The protein below binds the small molecule below.
Small molecule (SMILES): CC(C)C[C@H](NC(=O)[C@H](C)N)C(=O)N[C@@H](CCCN=C(N)N)C(=O)N[C@H](C(=O)N[C@H](C(=O)N[C@@H](CCCCN)C(=O)O)C(C)C)C(C)C

Binding-site contacts:
Ligand atom O contacts residue ILE28 of chain 1.A at 3.6 Å.
Ligand atom O contacts residue ALA29 of chain 1.A at 4.1 Å.
Ligand atom CG1 contacts residue LYS26 of chain 1.A at 3.9 Å.
Ligand atom CA contacts residue ALA29 of chain 1.A at 4.0 Å (hydrophobic).
Ligand atom CD contacts residue ARG25 of chain 1.A at 3.8 Å.
Ligand atom C contacts residue LEU27 of chain 1.A at 3.9 Å (hydrophobic).
Ligand atom CE contacts residue ARG25 of chain 1.A at 3.6 Å.
Ligand atom C contacts residue LYS26 of chain 1.A at 3.4 Å.
Ligand atom CE contacts residue VAL24 of chain 1.A at 3.1 Å (hydrophobic).
Ligand atom CD1 contacts residue LEU42 of chain 1.C at 3.7 Å (hydrophobic).
Ligand atom CG2 contacts residue LEU27 of chain 1.A at 3.9 Å (hydrophobic).
Ligand atom N contacts residue LEU27 of chain 1.A at 3.2 Å (h-bond).
Ligand atom CG2 contacts residue ILE46 of chain 1.C at 3.5 Å (hydrophobic).
Ligand atom OXT contacts residue LYS26 of chain 1.A at 3.1 Å.
Ligand atom N contacts residue LEU27 of chain 1.A at 2.9 Å (h-bond).
Ligand atom CD contacts residue VAL24 of chain 1.A at 3.6 Å (hydrophobic).
Ligand atom CE contacts residue GLN21 of chain 1.A at 3.5 Å.
Ligand atom C contacts residue ALA29 of chain 1.A at 3.6 Å (hydrophobic).
Ligand atom O contacts residue ALA29 of chain 1.A at 2.7 Å (h-bond).
Ligand atom N contacts residue ALA29 of chain 1.A at 3.0 Å (h-bond).
Ligand atom C contacts residue LEU27 of chain 1.A at 4.0 Å (hydrophobic).
Ligand atom CD2 contacts residue ALA29 of chain 1.A at 4.0 Å (hydrophobic).
Ligand atom CD contacts residue GLN21 of chain 1.A at 3.0 Å.
Ligand atom CD1 contacts residue CYS43 of chain 1.C at 3.9 Å (hydrophobic).
Ligand atom CA contacts residue LEU27 of chain 1.A at 3.6 Å (hydrophobic).
Ligand atom CG2 contacts residue ALA29 of chain 1.A at 3.5 Å (hydrophobic).
Ligand atom CB contacts residue LEU27 of chain 1.A at 3.9 Å (hydrophobic).
Ligand atom O contacts residue LYS26 of chain 1.A at 2.9 Å.
Ligand atom C contacts residue ALA29 of chain 1.A at 3.9 Å (hydrophobic).
Ligand atom CG contacts residue ARG25 of chain 1.A at 3.7 Å.
Ligand atom CB contacts residue LEU27 of chain 1.A at 3.4 Å (hydrophobic).
Ligand atom CG2 contacts residue TYR34 of chain 1.A at 3.9 Å (hydrophobic).
Ligand atom CD1 contacts residue CYS39 of chain 1.C at 3.8 Å (hydrophobic).
Ligand atom CA contacts residue ALA29 of chain 1.A at 3.4 Å (hydrophobic).
Ligand atom O contacts residue LEU27 of chain 1.A at 3.1 Å (h-bond).
Ligand atom NZ contacts residue VAL24 of chain 1.A at 2.7 Å (h-bond).
Ligand atom CD2 contacts residue PHE16 of chain 1.C at 3.6 Å (hydrophobic).
Ligand atom CB contacts residue ALA29 of chain 1.A at 4.0 Å (hydrophobic).
Ligand atom NZ contacts residue GLN21 of chain 1.A at 2.8 Å (h-bond).
Ligand atom CG1 contacts residue LEU12 of chain 1.A at 3.5 Å (hydrophobic).

Sequence of chain 1.C:
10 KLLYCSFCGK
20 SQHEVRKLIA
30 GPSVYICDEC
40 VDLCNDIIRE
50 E

Sequence of chain 1.A:
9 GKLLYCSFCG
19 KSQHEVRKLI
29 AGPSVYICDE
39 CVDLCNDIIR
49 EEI